A small-molecule ligand and the protein it binds are described below.
Small molecule (SMILES): O=C([O-])C(=O)/C=C/CC(=O)c1ccccc1

Binding-site contacts:
Ligand atom CA3 contacts residue TRP266 of chain 2.A at 3.9 Å (hydrophobic).
Ligand atom CA4 contacts residue ARG190 of chain 2.A at 3.2 Å.
Ligand atom CA5 contacts residue SER50 of chain 2.A at 3.7 Å.
Ligand atom CA4 contacts residue SER50 of chain 2.A at 3.8 Å.
Ligand atom CB6 contacts residue TRP269 of chain 2.A at 3.7 Å (hydrophobic).
Ligand atom OA4 contacts residue TRP266 of chain 2.A at 3.9 Å.
Ligand atom OA3 contacts residue ARG190 of chain 2.A at 3.6 Å.
Ligand atom OA1 contacts residue TRP266 of chain 2.A at 3.3 Å.
Ligand atom CA3 contacts residue SER50 of chain 2.A at 3.9 Å.
Ligand atom CB5 contacts residue LEU186 of chain 2.A at 3.8 Å (hydrophobic).
Ligand atom OA2 contacts residue ALA46 of chain 2.A at 3.5 Å.
Ligand atom OA1 contacts residue ARG190 of chain 2.A at 2.9 Å (salt-bridge).
Ligand atom CB2 contacts residue LEU186 of chain 2.A at 3.9 Å (hydrophobic).
Ligand atom CA2 contacts residue ARG190 of chain 2.A at 3.4 Å.
Ligand atom CB1 contacts residue TRP266 of chain 2.A at 3.4 Å (hydrophobic).
Ligand atom CB4 contacts residue LEU186 of chain 2.A at 3.6 Å (hydrophobic).
Ligand atom CB4 contacts residue LEU181 of chain 2.A at 3.4 Å (hydrophobic).
Ligand atom CA5 contacts residue TRP266 of chain 2.A at 3.7 Å (hydrophobic).
Ligand atom OA2 contacts residue GLY41 of chain 2.A at 2.8 Å (h-bond).
Ligand atom OA3 contacts residue ASN51 of chain 2.A at 3.7 Å.
Ligand atom OA3 contacts residue GLY47 of chain 2.A at 3.2 Å (h-bond).
Ligand atom OA2 contacts residue HIS40 of chain 2.A at 3.5 Å.
Ligand atom CA6 contacts residue TRP266 of chain 2.A at 3.5 Å (hydrophobic).
Ligand atom CA3 contacts residue ASN51 of chain 2.A at 2.8 Å.
Ligand atom OA1 contacts residue ALA46 of chain 2.A at 3.7 Å.
Ligand atom CA1 contacts residue ARG190 of chain 2.A at 3.6 Å.
Ligand atom OA4 contacts residue ARG190 of chain 2.A at 3.2 Å (salt-bridge).
Ligand atom CA5 contacts residue TRP269 of chain 2.A at 3.8 Å (hydrophobic).
Ligand atom CA1 contacts residue ASN51 of chain 2.A at 3.1 Å.
Ligand atom CA1 contacts residue ALA46 of chain 2.A at 3.5 Å (hydrophobic).
Ligand atom CB5 contacts residue TRP269 of chain 2.A at 3.8 Å (hydrophobic).
Ligand atom OA1 contacts residue ASN51 of chain 2.A at 3.9 Å.
Ligand atom CB3 contacts residue LEU186 of chain 2.A at 3.5 Å (hydrophobic).
Ligand atom OA3 contacts residue ALA46 of chain 2.A at 3.4 Å.
Ligand atom CB6 contacts residue TRP266 of chain 2.A at 3.6 Å (hydrophobic).
Ligand atom OA2 contacts residue ASN51 of chain 2.A at 3.1 Å (h-bond).
Ligand atom CB4 contacts residue LEU176 of chain 2.A at 3.6 Å (hydrophobic).
Ligand atom CA3 contacts residue ARG190 of chain 2.A at 3.6 Å.
Ligand atom OA3 contacts residue SER50 of chain 2.A at 3.0 Å (h-bond).
Ligand atom CA2 contacts residue ASN51 of chain 2.A at 3.1 Å.

Sequence of chain 2.A:
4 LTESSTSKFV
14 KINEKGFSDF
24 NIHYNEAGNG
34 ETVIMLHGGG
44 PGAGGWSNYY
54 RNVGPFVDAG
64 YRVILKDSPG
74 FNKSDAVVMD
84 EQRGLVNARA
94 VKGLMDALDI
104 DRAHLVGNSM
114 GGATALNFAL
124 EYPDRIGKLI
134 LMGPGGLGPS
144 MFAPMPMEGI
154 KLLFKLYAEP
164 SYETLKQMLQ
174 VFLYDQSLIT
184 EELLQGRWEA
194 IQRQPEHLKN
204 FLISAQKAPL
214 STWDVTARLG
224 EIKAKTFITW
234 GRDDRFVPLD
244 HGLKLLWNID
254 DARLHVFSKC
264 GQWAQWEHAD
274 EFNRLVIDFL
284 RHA